Binding-site contacts:
Ligand atom N2 contacts residue ASN320 of chain 1.D at 2.9 Å (h-bond).
Ligand atom C8 contacts residue ASN316 of chain 1.D at 4.1 Å.
Ligand atom O5 contacts residue ASN320 of chain 1.D at 2.3 Å (h-bond).
Ligand atom O7 contacts residue MET285 of chain 1.C at 4.0 Å.
Ligand atom O4 contacts residue ARG281 of chain 1.C at 4.0 Å.
Ligand atom O6 contacts residue ARG281 of chain 1.C at 4.4 Å.
Ligand atom O6 contacts residue ARG281 of chain 1.C at 3.6 Å (salt-bridge).
Ligand atom C5 contacts residue ASN320 of chain 1.D at 3.6 Å.
Ligand atom C8 contacts residue LEU317 of chain 1.D at 3.9 Å (hydrophobic).
Ligand atom N2 contacts residue ASN316 of chain 1.D at 4.1 Å.
Ligand atom C7 contacts residue ASN320 of chain 1.D at 3.5 Å.
Ligand atom C7 contacts residue ASN316 of chain 1.D at 4.4 Å.
Ligand atom C3 contacts residue ASN320 of chain 1.D at 3.8 Å.
Ligand atom C1 contacts residue ASN316 of chain 1.D at 4.3 Å.
Ligand atom O7 contacts residue TRP262 of chain 1.C at 4.1 Å.
Ligand atom C6 contacts residue ARG281 of chain 1.C at 3.3 Å.
Ligand atom C1 contacts residue ASN320 of chain 1.D at 1.4 Å.
Ligand atom O7 contacts residue SER261 of chain 1.C at 4.5 Å.
Ligand atom C4 contacts residue ASN320 of chain 1.D at 4.2 Å.
Ligand atom O7 contacts residue ASN320 of chain 1.D at 3.7 Å.
Ligand atom C2 contacts residue ASN320 of chain 1.D at 2.5 Å.
Ligand atom C8 contacts residue TRP262 of chain 1.C at 4.1 Å (hydrophobic).
Ligand atom C6 contacts residue ARG281 of chain 1.C at 4.2 Å.

Sequence of chain 1.D:
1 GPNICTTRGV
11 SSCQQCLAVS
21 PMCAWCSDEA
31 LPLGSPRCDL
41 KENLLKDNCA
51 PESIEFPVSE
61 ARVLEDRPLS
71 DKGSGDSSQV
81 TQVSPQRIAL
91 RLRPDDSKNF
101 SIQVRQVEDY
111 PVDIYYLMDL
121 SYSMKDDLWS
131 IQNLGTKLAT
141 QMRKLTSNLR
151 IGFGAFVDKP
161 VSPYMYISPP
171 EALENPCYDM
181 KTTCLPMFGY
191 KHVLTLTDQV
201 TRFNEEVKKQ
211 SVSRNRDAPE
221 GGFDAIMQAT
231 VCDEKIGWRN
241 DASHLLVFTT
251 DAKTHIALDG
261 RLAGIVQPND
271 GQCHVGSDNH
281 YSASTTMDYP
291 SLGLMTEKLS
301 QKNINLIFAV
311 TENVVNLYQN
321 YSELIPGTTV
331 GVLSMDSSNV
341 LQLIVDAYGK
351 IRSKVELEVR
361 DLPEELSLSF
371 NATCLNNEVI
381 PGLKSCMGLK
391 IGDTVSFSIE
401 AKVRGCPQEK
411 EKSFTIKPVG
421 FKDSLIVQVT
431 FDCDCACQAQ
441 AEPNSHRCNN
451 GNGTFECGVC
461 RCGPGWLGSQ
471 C

Sequence of chain 1.C:
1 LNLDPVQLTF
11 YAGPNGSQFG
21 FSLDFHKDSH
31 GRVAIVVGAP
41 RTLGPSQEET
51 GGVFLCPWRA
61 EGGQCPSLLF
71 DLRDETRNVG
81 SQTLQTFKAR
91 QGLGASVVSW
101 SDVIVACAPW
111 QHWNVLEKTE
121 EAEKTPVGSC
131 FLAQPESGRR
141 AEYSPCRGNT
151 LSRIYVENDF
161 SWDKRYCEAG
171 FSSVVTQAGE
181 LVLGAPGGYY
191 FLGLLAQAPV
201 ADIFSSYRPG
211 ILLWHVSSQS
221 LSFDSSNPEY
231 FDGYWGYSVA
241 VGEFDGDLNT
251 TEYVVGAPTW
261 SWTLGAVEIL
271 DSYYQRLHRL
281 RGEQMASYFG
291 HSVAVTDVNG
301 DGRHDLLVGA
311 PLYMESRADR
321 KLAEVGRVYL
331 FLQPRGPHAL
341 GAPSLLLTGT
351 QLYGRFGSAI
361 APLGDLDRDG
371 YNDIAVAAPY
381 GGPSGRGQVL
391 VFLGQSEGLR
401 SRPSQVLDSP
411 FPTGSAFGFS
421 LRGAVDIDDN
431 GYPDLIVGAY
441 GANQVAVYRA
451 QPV

A protein and the small-molecule ligand that binds it are described below.
Small molecule (SMILES): CC(=O)N[C@H]1[C@H](O[C@H]2[C@H](O)[C@@H](NC(C)=O)CO[C@@H]2CO)O[C@H](CO)[C@@H](O[C@@H]2O[C@H](CO)[C@@H](O)[C@H](O[C@H]3O[C@H](CO)[C@@H](O)[C@H](O)[C@@H]3O)[C@@H]2O)[C@@H]1O